Binding-site contacts:
Ligand atom C7 contacts residue ASN65 of chain 4.A at 3.5 Å.
Ligand atom O7 contacts residue ASN65 of chain 4.A at 3.8 Å.
Ligand atom O5 contacts residue ASN65 of chain 4.A at 2.4 Å (h-bond).
Ligand atom C3 contacts residue TRP357 of chain 4.A at 3.7 Å (hydrophobic).
Ligand atom N2 contacts residue TRP357 of chain 4.A at 3.2 Å.
Ligand atom N2 contacts residue ASN65 of chain 4.A at 2.8 Å (h-bond).
Ligand atom C4 contacts residue ASN65 of chain 4.A at 4.2 Å.
Ligand atom C8 contacts residue ASN65 of chain 4.A at 4.5 Å.
Ligand atom C1 contacts residue TRP357 of chain 4.A at 3.6 Å (hydrophobic).
Ligand atom C5 contacts residue TRP357 of chain 4.A at 4.0 Å (hydrophobic).
Ligand atom C8 contacts residue TRP357 of chain 4.A at 3.5 Å (hydrophobic).
Ligand atom C5 contacts residue ASN65 of chain 4.A at 3.7 Å.
Ligand atom C4 contacts residue TRP357 of chain 4.A at 4.4 Å (hydrophobic).
Ligand atom C2 contacts residue ASN65 of chain 4.A at 2.3 Å.
Ligand atom C2 contacts residue TRP357 of chain 4.A at 4.0 Å (hydrophobic).
Ligand atom O5 contacts residue TRP357 of chain 4.A at 4.3 Å.
Ligand atom C3 contacts residue ASN65 of chain 4.A at 3.7 Å.
Ligand atom C7 contacts residue TRP357 of chain 4.A at 3.8 Å (hydrophobic).
Ligand atom O3 contacts residue TRP357 of chain 4.A at 4.2 Å.
Ligand atom C1 contacts residue ASN65 of chain 4.A at 1.4 Å.
Ligand atom O4 contacts residue TRP357 of chain 4.A at 4.2 Å.

The small molecule below binds the protein below.
Small molecule (SMILES): CC(=O)N[C@@H]1[C@@H](O)[C@H](O)[C@@H](CO)O[C@H]1O

Sequence of chain 4.A:
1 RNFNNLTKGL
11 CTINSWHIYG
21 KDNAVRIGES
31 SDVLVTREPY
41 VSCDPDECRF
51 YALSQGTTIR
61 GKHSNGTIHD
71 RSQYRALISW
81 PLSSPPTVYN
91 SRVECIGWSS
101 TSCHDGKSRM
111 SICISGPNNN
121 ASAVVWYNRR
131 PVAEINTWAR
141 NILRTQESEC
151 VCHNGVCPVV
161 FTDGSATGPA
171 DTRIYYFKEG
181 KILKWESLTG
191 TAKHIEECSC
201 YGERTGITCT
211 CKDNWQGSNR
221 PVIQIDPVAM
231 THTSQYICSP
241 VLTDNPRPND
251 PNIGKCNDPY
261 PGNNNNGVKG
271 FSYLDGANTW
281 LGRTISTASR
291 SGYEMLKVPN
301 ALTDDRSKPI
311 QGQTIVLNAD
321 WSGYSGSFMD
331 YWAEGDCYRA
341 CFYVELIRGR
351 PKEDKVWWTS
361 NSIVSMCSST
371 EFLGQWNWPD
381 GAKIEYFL